Binding-site contacts:
Ligand atom C2 contacts residue GLU379 of chain 1.D at 4.5 Å.
Ligand atom C5 contacts residue ASN380 of chain 1.D at 3.7 Å.
Ligand atom O5 contacts residue ASN380 of chain 1.D at 2.4 Å (h-bond).
Ligand atom O7 contacts residue ASN380 of chain 1.D at 3.9 Å.
Ligand atom N2 contacts residue GLU379 of chain 1.D at 4.2 Å.
Ligand atom N2 contacts residue ASN380 of chain 1.D at 3.0 Å (h-bond).
Ligand atom C1 contacts residue ASN380 of chain 1.D at 1.4 Å.
Ligand atom C7 contacts residue ASN380 of chain 1.D at 3.9 Å.
Ligand atom O3 contacts residue GLU379 of chain 1.D at 4.4 Å.
Ligand atom C3 contacts residue ASN380 of chain 1.D at 3.9 Å.
Ligand atom C2 contacts residue ASN380 of chain 1.D at 2.5 Å.
Ligand atom C4 contacts residue ASN380 of chain 1.D at 4.3 Å.

Sequence of chain 1.D:
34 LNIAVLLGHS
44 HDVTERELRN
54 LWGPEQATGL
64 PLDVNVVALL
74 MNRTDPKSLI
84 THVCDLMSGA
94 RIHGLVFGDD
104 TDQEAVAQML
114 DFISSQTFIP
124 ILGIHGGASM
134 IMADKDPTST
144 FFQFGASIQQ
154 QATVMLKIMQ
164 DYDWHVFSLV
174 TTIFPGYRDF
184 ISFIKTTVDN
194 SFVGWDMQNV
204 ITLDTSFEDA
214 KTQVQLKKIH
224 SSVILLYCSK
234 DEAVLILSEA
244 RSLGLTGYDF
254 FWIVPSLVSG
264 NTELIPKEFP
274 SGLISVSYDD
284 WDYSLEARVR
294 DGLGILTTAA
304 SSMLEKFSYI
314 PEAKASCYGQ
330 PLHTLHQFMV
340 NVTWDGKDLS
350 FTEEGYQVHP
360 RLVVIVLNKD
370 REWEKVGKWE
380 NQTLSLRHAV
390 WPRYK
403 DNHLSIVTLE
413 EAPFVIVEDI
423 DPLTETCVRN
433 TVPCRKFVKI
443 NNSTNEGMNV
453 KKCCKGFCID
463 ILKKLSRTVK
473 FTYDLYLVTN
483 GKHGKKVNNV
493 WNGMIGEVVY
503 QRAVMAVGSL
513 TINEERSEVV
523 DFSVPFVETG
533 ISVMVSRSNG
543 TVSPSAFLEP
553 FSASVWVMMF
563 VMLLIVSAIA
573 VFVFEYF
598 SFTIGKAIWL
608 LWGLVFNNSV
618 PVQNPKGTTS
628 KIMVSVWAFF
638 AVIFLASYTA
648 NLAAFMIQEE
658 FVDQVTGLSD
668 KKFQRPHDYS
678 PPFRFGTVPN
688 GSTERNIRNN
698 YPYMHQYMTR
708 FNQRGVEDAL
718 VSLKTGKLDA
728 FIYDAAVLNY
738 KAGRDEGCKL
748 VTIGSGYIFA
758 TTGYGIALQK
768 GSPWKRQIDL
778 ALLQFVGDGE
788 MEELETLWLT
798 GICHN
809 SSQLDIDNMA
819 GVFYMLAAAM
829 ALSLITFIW

A small-molecule ligand and the protein it binds are described below.
Small molecule (SMILES): CC(=O)N[C@@H]1[C@@H](O)[C@H](O)[C@@H](CO)O[C@H]1O